Sequence of chain 1.B:
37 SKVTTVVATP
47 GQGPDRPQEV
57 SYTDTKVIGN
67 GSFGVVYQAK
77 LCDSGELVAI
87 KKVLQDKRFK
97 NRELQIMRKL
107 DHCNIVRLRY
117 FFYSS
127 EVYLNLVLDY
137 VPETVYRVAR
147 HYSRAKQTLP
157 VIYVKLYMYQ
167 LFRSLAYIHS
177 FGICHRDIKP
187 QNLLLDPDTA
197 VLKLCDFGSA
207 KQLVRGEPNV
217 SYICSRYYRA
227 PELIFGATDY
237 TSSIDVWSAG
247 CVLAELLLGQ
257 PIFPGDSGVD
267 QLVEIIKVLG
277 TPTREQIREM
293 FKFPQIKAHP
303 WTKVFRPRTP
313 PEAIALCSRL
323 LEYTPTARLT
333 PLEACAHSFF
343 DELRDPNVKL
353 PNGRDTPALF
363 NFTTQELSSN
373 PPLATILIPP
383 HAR

Binding-site contacts:
Ligand atom N1 contacts residue VAL137 of chain 1.B at 3.1 Å (h-bond).
Ligand atom PG contacts residue MG1 of chain 1.F at 3.0 Å.
Ligand atom C5' contacts residue ASN66 of chain 1.B at 3.6 Å.
Ligand atom O2B contacts residue ASP202 of chain 1.B at 2.7 Å (salt-bridge).
Ligand atom O3' contacts residue GLN187 of chain 1.B at 2.9 Å (h-bond).
Ligand atom C2 contacts residue VAL137 of chain 1.B at 2.9 Å (hydrophobic).
Ligand atom O3G contacts residue ASP202 of chain 1.B at 3.6 Å.
Ligand atom N1 contacts residue ALA85 of chain 1.B at 3.7 Å.
Ligand atom PG contacts residue MG1 of chain 1.G at 3.1 Å.
Ligand atom O5' contacts residue VAL72 of chain 1.B at 3.6 Å.
Ligand atom O2B contacts residue LYS87 of chain 1.B at 3.0 Å (salt-bridge).
Ligand atom N3B contacts residue MG1 of chain 1.F at 2.8 Å.
Ligand atom O3A contacts residue ASN66 of chain 1.B at 3.2 Å (h-bond).
Ligand atom O2G contacts residue LYS185 of chain 1.B at 2.8 Å (salt-bridge).
Ligand atom C2 contacts residue TYR136 of chain 1.B at 3.6 Å (hydrophobic).
Ligand atom O2B contacts residue MG1 of chain 1.G at 2.1 Å.
Ligand atom O2G contacts residue ASP202 of chain 1.B at 2.8 Å (salt-bridge).
Ligand atom O2' contacts residue THR140 of chain 1.B at 3.6 Å.
Ligand atom PG contacts residue ASP202 of chain 1.B at 3.4 Å.
Ligand atom O3G contacts residue MG1 of chain 1.G at 2.4 Å.
Ligand atom O3A contacts residue LYS87 of chain 1.B at 3.6 Å.
Ligand atom O2A contacts residue ASP202 of chain 1.B at 2.8 Å (salt-bridge).
Ligand atom C6 contacts residue LEU190 of chain 1.B at 3.7 Å (hydrophobic).
Ligand atom PA contacts residue MG1 of chain 1.F at 3.6 Å.
Ligand atom N3B contacts residue MG1 of chain 1.G at 3.2 Å.
Ligand atom O2G contacts residue MG1 of chain 1.F at 1.9 Å.
Ligand atom N3B contacts residue ASP202 of chain 1.B at 3.3 Å (salt-bridge).
Ligand atom N6 contacts residue ASP135 of chain 1.B at 2.7 Å (salt-bridge).
Ligand atom O2G contacts residue ASN188 of chain 1.B at 3.5 Å (h-bond).
Ligand atom O2G contacts residue ASP183 of chain 1.B at 3.6 Å.
Ligand atom O1B contacts residue ASN66 of chain 1.B at 3.3 Å (h-bond).
Ligand atom PB contacts residue MG1 of chain 1.G at 3.1 Å.
Ligand atom N6 contacts residue ALA85 of chain 1.B at 3.5 Å.
Ligand atom O2A contacts residue MG1 of chain 1.F at 2.2 Å.
Ligand atom O1B contacts residue GLY67 of chain 1.B at 3.3 Å.
Ligand atom C6 contacts residue ALA85 of chain 1.B at 3.4 Å (hydrophobic).
Ligand atom O1A contacts residue LYS87 of chain 1.B at 3.0 Å (salt-bridge).
Ligand atom O2G contacts residue MG1 of chain 1.G at 3.4 Å.
Ligand atom O2A contacts residue ASN188 of chain 1.B at 3.4 Å (h-bond).
Ligand atom N6 contacts residue VAL112 of chain 1.B at 3.7 Å.

Sequence of chain 1.A:
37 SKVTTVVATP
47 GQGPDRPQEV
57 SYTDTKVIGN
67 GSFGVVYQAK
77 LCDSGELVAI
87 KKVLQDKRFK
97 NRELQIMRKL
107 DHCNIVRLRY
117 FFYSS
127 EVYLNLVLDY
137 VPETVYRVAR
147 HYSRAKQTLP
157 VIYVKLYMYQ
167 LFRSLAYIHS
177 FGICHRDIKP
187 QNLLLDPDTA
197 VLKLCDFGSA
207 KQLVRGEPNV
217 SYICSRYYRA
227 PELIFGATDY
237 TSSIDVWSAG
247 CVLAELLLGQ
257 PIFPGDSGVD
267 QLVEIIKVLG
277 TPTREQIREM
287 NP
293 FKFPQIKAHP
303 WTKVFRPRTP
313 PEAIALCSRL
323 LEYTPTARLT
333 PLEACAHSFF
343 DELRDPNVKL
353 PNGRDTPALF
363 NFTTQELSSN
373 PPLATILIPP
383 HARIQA

A protein and the small-molecule ligand that binds it are described below.
Small molecule (SMILES): Nc1ncnc2c1ncn2[C@@H]1O[C@H](CO[P](=O)(O)O[P](=O)(O)NP(=O)(O)O)[C@@H](O)[C@H]1O